Sequence of chain 2.B:
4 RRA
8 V

Binding-site contacts:
Ligand atom C14 contacts residue SER50 of chain 2.A at 3.9 Å.
Ligand atom C25 contacts residue ASN47 of chain 2.A at 3.7 Å.
Ligand atom C18 contacts residue PRO172 of chain 2.A at 3.5 Å (hydrophobic).
Ligand atom C01 contacts residue VAL8 of chain 2.B at 3.9 Å (hydrophobic).
Ligand atom C23 contacts residue PHE124 of chain 2.A at 3.7 Å (hydrophobic).
Ligand atom O45 contacts residue ASN47 of chain 2.A at 3.6 Å.
Ligand atom C05 contacts residue LEU223 of chain 2.A at 3.5 Å (hydrophobic).
Ligand atom O07 contacts residue LEU223 of chain 2.A at 4.1 Å.
Ligand atom C20 contacts residue VAL8 of chain 2.B at 3.9 Å (hydrophobic).
Ligand atom C21 contacts residue PHE124 of chain 2.A at 3.7 Å (hydrophobic).
Ligand atom O07 contacts residue ASP220 of chain 2.A at 3.8 Å.
Ligand atom C43 contacts residue GLU19 of chain 2.A at 4.0 Å.
Ligand atom C25 contacts residue PHE124 of chain 2.A at 3.9 Å (hydrophobic).
Ligand atom O04 contacts residue LEU223 of chain 2.A at 3.2 Å.
Ligand atom C14 contacts residue VAL51 of chain 2.A at 3.8 Å (hydrophobic).
Ligand atom C41 contacts residue GLU19 of chain 2.A at 3.8 Å.
Ligand atom C14 contacts residue ASN47 of chain 2.A at 3.8 Å.
Ligand atom C21 contacts residue LYS127 of chain 2.A at 3.8 Å.
Ligand atom C25 contacts residue ILE173 of chain 2.A at 3.9 Å (hydrophobic).
Ligand atom O27 contacts residue PRO172 of chain 2.A at 3.9 Å.
Ligand atom C19 contacts residue ILE173 of chain 2.A at 4.1 Å (hydrophobic).
Ligand atom C18 contacts residue VAL8 of chain 2.B at 4.0 Å (hydrophobic).
Ligand atom C23 contacts residue LYS127 of chain 2.A at 3.6 Å.
Ligand atom C11 contacts residue VAL51 of chain 2.A at 4.0 Å (hydrophobic).
Ligand atom C15 contacts residue VAL8 of chain 2.B at 4.1 Å (hydrophobic).
Ligand atom C43 contacts residue LEU48 of chain 2.A at 3.8 Å (hydrophobic).
Ligand atom C43 contacts residue VAL51 of chain 2.A at 3.5 Å (hydrophobic).
Ligand atom C43 contacts residue MET27 of chain 2.A at 3.9 Å (hydrophobic).
Ligand atom C42 contacts residue LEU48 of chain 2.A at 4.0 Å (hydrophobic).
Ligand atom C42 contacts residue VAL51 of chain 2.A at 4.1 Å (hydrophobic).
Ligand atom O22 contacts residue LYS127 of chain 2.A at 2.9 Å (salt-bridge).
Ligand atom C23 contacts residue MET128 of chain 2.A at 3.6 Å (hydrophobic).
Ligand atom O12 contacts residue VAL51 of chain 2.A at 3.7 Å.
Ligand atom C13 contacts residue VAL8 of chain 2.B at 3.9 Å (hydrophobic).
Ligand atom C30 contacts residue ASN47 of chain 2.A at 4.0 Å.
Ligand atom O12 contacts residue VAL8 of chain 2.B at 3.9 Å.
Ligand atom C19 contacts residue LYS127 of chain 2.A at 3.9 Å.
Ligand atom C06 contacts residue LEU223 of chain 2.A at 3.8 Å (hydrophobic).
Ligand atom C20 contacts residue LYS127 of chain 2.A at 3.9 Å.
Ligand atom C18 contacts residue ILE224 of chain 2.A at 3.8 Å (hydrophobic).

The small molecule below binds the protein below.
Small molecule (SMILES): C=CC(C)(C)OC[C@H]1O[C@H](O[C@@H]2C3=C([C@H](C)COC(C)=O)C[C@H](O)[C@]3(C)/C=C3/[C@@H](COC)CC[C@H]3[C@@H](C)[C@H]2O)[C@H](O)[C@@H](O)[C@@H]1O

Sequence of chain 2.A:
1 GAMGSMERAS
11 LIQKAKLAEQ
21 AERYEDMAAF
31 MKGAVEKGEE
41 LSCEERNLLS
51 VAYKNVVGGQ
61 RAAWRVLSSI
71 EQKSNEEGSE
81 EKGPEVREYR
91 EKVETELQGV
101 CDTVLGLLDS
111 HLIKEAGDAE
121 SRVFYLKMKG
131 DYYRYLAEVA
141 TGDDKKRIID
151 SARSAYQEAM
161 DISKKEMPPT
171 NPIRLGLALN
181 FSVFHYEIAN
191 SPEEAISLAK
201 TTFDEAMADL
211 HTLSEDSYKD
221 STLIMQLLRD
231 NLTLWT